This protein binds this small molecule.
Small molecule (SMILES): C[C@H](CCOc1ccc(I)cc1)CCN1CCN(c2ccncc2)C1=O

Sequence of chain 46.A:
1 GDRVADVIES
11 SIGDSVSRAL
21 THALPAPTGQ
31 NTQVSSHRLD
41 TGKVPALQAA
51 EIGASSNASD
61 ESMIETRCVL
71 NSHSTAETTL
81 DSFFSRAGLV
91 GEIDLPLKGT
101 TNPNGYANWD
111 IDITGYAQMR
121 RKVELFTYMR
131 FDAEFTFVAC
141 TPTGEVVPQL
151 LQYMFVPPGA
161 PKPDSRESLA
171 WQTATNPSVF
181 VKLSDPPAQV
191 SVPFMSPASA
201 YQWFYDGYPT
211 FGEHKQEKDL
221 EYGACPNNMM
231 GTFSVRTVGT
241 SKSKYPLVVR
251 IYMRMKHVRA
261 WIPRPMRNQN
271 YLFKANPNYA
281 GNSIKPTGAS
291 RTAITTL

Binding-site contacts:
Ligand atom CAD contacts residue ASN228 of chain 46.A at 3.5 Å.
Ligand atom CAG contacts residue ASP112 of chain 46.A at 3.5 Å.
Ligand atom CAG contacts residue TRP203 of chain 46.A at 3.9 Å (hydrophobic).
Ligand atom CAW contacts residue TRP203 of chain 46.A at 3.4 Å (hydrophobic).
Ligand atom CAK contacts residue PHE155 of chain 46.A at 3.5 Å (hydrophobic).
Ligand atom CAP contacts residue TYR201 of chain 46.A at 3.5 Å (hydrophobic).
Ligand atom CAV contacts residue VAL192 of chain 46.A at 3.9 Å (hydrophobic).
Ligand atom CAA contacts residue PHE135 of chain 46.A at 3.8 Å (hydrophobic).
Ligand atom CAE contacts residue THR114 of chain 46.A at 3.5 Å.
Ligand atom CAM contacts residue MET195 of chain 46.A at 4.0 Å (hydrophobic).
Ligand atom OAS contacts residue MET195 of chain 46.A at 3.1 Å.
Ligand atom CAE contacts residue ASP112 of chain 46.A at 3.6 Å.
Ligand atom CAX contacts residue ILE111 of chain 46.A at 3.9 Å (hydrophobic).
Ligand atom CAL contacts residue ILE111 of chain 46.A at 3.5 Å (hydrophobic).
Ligand atom CAQ contacts residue TRP203 of chain 46.A at 3.4 Å (hydrophobic).
Ligand atom CAD contacts residue GLN202 of chain 46.A at 3.6 Å.
Ligand atom OAB contacts residue ASP112 of chain 46.A at 3.6 Å.
Ligand atom OAB contacts residue TRP203 of chain 46.A at 3.7 Å.
Ligand atom CAI contacts residue PHE155 of chain 46.A at 3.5 Å (hydrophobic).
Ligand atom NAZ contacts residue TRP203 of chain 46.A at 3.2 Å.
Ligand atom CAK contacts residue MET195 of chain 46.A at 3.8 Å (hydrophobic).
Ligand atom CAF contacts residue TRP203 of chain 46.A at 3.6 Å (hydrophobic).
Ligand atom CAW contacts residue ASN228 of chain 46.A at 3.7 Å.
Ligand atom CAQ contacts residue ASN228 of chain 46.A at 3.6 Å.
Ligand atom OAS contacts residue VAL192 of chain 46.A at 3.9 Å.
Ligand atom NAZ contacts residue ASN228 of chain 46.A at 3.9 Å.
Ligand atom CAL contacts residue PHE135 of chain 46.A at 3.7 Å (hydrophobic).
Ligand atom CAT contacts residue TRP203 of chain 46.A at 3.4 Å (hydrophobic).
Ligand atom CAM contacts residue ILE111 of chain 46.A at 3.6 Å (hydrophobic).
Ligand atom CAF contacts residue ASN228 of chain 46.A at 3.2 Å.
Ligand atom CAF contacts residue GLN202 of chain 46.A at 3.6 Å.
Ligand atom CAH contacts residue VAL192 of chain 46.A at 3.9 Å (hydrophobic).
Ligand atom CAQ contacts residue TYR201 of chain 46.A at 3.7 Å (hydrophobic).
Ligand atom CAV contacts residue MET195 of chain 46.A at 3.9 Å (hydrophobic).
Ligand atom CAJ contacts residue PHE135 of chain 46.A at 3.8 Å (hydrophobic).
Ligand atom CAI contacts residue ILE24 of chain 46.C at 3.7 Å (hydrophobic).
Ligand atom OAB contacts residue ILE113 of chain 46.A at 3.3 Å (h-bond).
Ligand atom NAY contacts residue TRP203 of chain 46.A at 3.7 Å.
Ligand atom CAG contacts residue THR114 of chain 46.A at 3.9 Å.
Ligand atom CAV contacts residue ILE111 of chain 46.A at 3.9 Å (hydrophobic).

Sequence of chain 46.C:
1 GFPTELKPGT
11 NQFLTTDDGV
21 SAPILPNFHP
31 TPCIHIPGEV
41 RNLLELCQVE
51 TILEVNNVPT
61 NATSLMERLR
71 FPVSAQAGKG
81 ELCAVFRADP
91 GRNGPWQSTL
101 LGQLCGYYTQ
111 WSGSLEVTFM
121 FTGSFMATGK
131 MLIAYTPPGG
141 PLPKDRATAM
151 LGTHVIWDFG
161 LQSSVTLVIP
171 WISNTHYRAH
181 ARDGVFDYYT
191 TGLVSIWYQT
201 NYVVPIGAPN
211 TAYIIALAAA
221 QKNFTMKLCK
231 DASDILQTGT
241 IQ